Sequence of chain 1.A:
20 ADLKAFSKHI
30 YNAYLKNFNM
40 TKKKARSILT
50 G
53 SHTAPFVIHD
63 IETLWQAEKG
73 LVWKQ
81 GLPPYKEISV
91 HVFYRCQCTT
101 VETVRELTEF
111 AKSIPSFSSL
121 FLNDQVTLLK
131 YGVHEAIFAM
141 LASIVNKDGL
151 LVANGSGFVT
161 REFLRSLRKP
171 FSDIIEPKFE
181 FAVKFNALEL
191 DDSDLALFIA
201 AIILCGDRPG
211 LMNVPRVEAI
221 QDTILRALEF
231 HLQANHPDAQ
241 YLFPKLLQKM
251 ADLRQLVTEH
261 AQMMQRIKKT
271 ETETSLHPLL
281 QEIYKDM

Binding-site contacts:
Ligand atom C5 contacts residue VAL92 of chain 1.A at 3.7 Å (hydrophobic).
Ligand atom C28 contacts residue CYS96 of chain 1.A at 3.7 Å (hydrophobic).
Ligand atom N29 contacts residue CYS96 of chain 1.A at 3.7 Å.
Ligand atom C1 contacts residue VAL152 of chain 1.A at 3.7 Å (hydrophobic).
Ligand atom N29 contacts residue PHE93 of chain 1.A at 3.7 Å.
Ligand atom N22 contacts residue HIS260 of chain 1.A at 3.4 Å.
Ligand atom C17 contacts residue CYS96 of chain 1.A at 3.7 Å (hydrophobic).
Ligand atom C7 contacts residue VAL159 of chain 1.A at 3.8 Å (hydrophobic).
Ligand atom C11 contacts residue ILE175 of chain 1.A at 3.4 Å (hydrophobic).
Ligand atom CL contacts residue LEU66 of chain 1.A at 3.3 Å.
Ligand atom C25 contacts residue CYS96 of chain 1.A at 3.8 Å (hydrophobic).
Ligand atom C18 contacts residue ILE175 of chain 1.A at 3.7 Å (hydrophobic).
Ligand atom C11 contacts residue CYS96 of chain 1.A at 3.5 Å (hydrophobic).
Ligand atom C4 contacts residue VAL152 of chain 1.A at 3.8 Å (hydrophobic).
Ligand atom N8 contacts residue CYS96 of chain 1.A at 3.7 Å.
Ligand atom O9 contacts residue ARG95 of chain 1.A at 3.8 Å.
Ligand atom S26 contacts residue ILE174 of chain 1.A at 3.5 Å.
Ligand atom N29 contacts residue ILE174 of chain 1.A at 3.7 Å.
Ligand atom C31 contacts residue PHE171 of chain 1.A at 3.7 Å (hydrophobic).
Ligand atom N27 contacts residue CYS96 of chain 1.A at 3.5 Å.
Ligand atom C32 contacts residue PHE171 of chain 1.A at 3.4 Å (hydrophobic).
Ligand atom O6 contacts residue CYS96 of chain 1.A at 3.1 Å (h-bond).
Ligand atom O24 contacts residue HIS260 of chain 1.A at 3.3 Å.
Ligand atom CL contacts residue TRP75 of chain 1.A at 3.7 Å.
Ligand atom O23 contacts residue ILE174 of chain 1.A at 3.6 Å.
Ligand atom N22 contacts residue ILE174 of chain 1.A at 3.6 Å.
Ligand atom O24 contacts residue PHE138 of chain 1.A at 3.2 Å.
Ligand atom C30 contacts residue VAL92 of chain 1.A at 3.8 Å (hydrophobic).
Ligand atom C5 contacts residue LEU164 of chain 1.A at 3.7 Å (hydrophobic).
Ligand atom C2 contacts residue CYS96 of chain 1.A at 3.5 Å (hydrophobic).
Ligand atom C19 contacts residue THR100 of chain 1.A at 3.6 Å.
Ligand atom S21 contacts residue HIS260 of chain 1.A at 3.9 Å.
Ligand atom C25 contacts residue ILE174 of chain 1.A at 3.5 Å (hydrophobic).
Ligand atom C3 contacts residue VAL152 of chain 1.A at 3.8 Å (hydrophobic).
Ligand atom C10 contacts residue VAL92 of chain 1.A at 3.8 Å (hydrophobic).
Ligand atom C10 contacts residue VAL159 of chain 1.A at 3.7 Å (hydrophobic).
Ligand atom C19 contacts residue CYS96 of chain 1.A at 3.7 Å (hydrophobic).
Ligand atom N27 contacts residue ILE174 of chain 1.A at 3.8 Å.
Ligand atom C14 contacts residue THR99 of chain 1.A at 3.9 Å.
Ligand atom C13 contacts residue THR99 of chain 1.A at 3.6 Å.

This small molecule binds to this protein.
Small molecule (SMILES): COc1ccc(Cl)cc1C(=O)NCCc1ccc(S(=O)(=O)Nc2nnc(C(C)C)s2)cc1